Sequence of chain 1.A:
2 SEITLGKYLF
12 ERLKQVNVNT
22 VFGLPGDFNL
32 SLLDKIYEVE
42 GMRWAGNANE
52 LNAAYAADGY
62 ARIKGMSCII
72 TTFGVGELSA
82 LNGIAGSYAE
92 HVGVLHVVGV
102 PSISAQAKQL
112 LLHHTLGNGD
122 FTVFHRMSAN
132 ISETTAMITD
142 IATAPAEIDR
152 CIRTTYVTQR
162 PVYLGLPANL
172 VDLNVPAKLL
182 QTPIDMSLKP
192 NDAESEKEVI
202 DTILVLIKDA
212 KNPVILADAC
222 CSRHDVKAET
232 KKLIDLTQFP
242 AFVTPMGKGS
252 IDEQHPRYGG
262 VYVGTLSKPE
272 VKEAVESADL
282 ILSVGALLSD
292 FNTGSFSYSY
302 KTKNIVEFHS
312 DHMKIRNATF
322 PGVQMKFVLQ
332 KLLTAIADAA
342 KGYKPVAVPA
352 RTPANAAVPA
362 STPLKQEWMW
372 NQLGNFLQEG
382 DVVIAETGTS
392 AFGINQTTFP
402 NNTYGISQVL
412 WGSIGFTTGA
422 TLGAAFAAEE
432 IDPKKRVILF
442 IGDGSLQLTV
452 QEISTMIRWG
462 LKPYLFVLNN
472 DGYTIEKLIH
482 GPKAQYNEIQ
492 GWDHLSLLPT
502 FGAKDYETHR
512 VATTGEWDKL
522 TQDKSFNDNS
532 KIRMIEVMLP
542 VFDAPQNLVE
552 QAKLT

The small molecule below binds the protein below.
Small molecule (SMILES): CC(=O)C(N)=O

Binding-site contacts:
Ligand atom O2 contacts residue GLU477 of chain 1.A at 4.2 Å.
Ligand atom O1 contacts residue TPP1 of chain 1.C at 3.6 Å.
Ligand atom O2 contacts residue ASP28 of chain 1.B at 4.3 Å.
Ligand atom O2 contacts residue TPP1 of chain 1.C at 4.4 Å.
Ligand atom C2 contacts residue ASP28 of chain 1.B at 3.8 Å.
Ligand atom C3 contacts residue THR388 of chain 1.A at 4.1 Å.
Ligand atom C3 contacts residue ASP28 of chain 1.B at 4.4 Å.
Ligand atom C1 contacts residue HIS115 of chain 1.B at 3.5 Å.
Ligand atom C3 contacts residue GLY413 of chain 1.A at 4.4 Å.
Ligand atom C2 contacts residue HIS115 of chain 1.B at 3.5 Å.
Ligand atom C1 contacts residue GLU477 of chain 1.A at 3.8 Å.
Ligand atom C2 contacts residue TPP1 of chain 1.C at 3.9 Å.
Ligand atom C3 contacts residue TPP1 of chain 1.C at 3.9 Å.
Ligand atom C1 contacts residue GLY27 of chain 1.B at 4.5 Å.
Ligand atom N1 contacts residue GLU477 of chain 1.A at 3.3 Å (salt-bridge).
Ligand atom N1 contacts residue GLY27 of chain 1.B at 3.9 Å.
Ligand atom C3 contacts residue HIS115 of chain 1.B at 3.2 Å.
Ligand atom C3 contacts residue HIS114 of chain 1.B at 3.5 Å.
Ligand atom O1 contacts residue GLU477 of chain 1.A at 4.4 Å.
Ligand atom N1 contacts residue ASP28 of chain 1.B at 2.8 Å (salt-bridge).
Ligand atom C1 contacts residue TPP1 of chain 1.C at 4.0 Å.
Ligand atom O1 contacts residue GLY27 of chain 1.B at 4.2 Å.
Ligand atom O1 contacts residue HIS115 of chain 1.B at 3.0 Å (h-bond).
Ligand atom O1 contacts residue ASP28 of chain 1.B at 3.3 Å (salt-bridge).
Ligand atom C2 contacts residue GLU477 of chain 1.A at 4.1 Å.
Ligand atom C2 contacts residue HIS114 of chain 1.B at 4.4 Å.
Ligand atom C1 contacts residue ASP28 of chain 1.B at 3.2 Å.

Sequence of chain 1.B:
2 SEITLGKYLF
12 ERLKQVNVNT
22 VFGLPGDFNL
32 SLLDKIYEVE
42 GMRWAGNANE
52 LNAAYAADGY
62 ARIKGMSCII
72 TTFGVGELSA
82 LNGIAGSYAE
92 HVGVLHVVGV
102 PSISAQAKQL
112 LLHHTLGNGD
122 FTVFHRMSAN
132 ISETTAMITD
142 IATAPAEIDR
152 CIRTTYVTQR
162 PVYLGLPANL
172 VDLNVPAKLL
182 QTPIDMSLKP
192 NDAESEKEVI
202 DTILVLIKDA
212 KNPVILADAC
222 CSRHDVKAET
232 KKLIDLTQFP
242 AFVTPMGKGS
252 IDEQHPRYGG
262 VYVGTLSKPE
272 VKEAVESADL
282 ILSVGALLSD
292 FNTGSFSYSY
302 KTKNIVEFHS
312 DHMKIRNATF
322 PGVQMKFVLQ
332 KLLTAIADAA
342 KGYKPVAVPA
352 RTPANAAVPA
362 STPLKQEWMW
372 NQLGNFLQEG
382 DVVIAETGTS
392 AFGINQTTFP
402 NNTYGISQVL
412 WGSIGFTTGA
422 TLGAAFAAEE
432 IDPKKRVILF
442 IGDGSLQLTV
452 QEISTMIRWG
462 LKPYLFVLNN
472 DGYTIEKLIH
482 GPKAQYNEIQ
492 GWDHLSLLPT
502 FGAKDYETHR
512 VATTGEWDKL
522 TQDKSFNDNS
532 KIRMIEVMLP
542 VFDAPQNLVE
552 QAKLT